Sequence of chain 1.Z:
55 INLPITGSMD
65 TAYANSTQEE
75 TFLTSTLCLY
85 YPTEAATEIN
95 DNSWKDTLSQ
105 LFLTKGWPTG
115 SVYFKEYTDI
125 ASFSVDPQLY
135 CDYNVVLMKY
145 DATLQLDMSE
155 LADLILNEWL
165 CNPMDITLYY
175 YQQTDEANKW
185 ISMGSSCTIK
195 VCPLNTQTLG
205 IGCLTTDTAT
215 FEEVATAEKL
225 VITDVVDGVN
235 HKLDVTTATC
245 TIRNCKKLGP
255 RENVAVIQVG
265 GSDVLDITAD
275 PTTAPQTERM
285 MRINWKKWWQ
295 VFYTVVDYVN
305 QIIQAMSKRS

Binding-site contacts:
Ligand atom C7 contacts residue ASN69 of chain 1.Z at 3.2 Å.
Ligand atom O5 contacts residue ASN69 of chain 1.Z at 2.3 Å (h-bond).
Ligand atom C1 contacts residue ASN69 of chain 1.Z at 1.4 Å.
Ligand atom O7 contacts residue ASN69 of chain 1.Z at 3.1 Å (h-bond).
Ligand atom C2 contacts residue ASN69 of chain 1.Z at 2.4 Å.
Ligand atom C3 contacts residue ASN69 of chain 1.Z at 3.8 Å.
Ligand atom N2 contacts residue ASN69 of chain 1.Z at 2.9 Å (h-bond).
Ligand atom C5 contacts residue ASN69 of chain 1.Z at 3.7 Å.
Ligand atom C4 contacts residue ASN69 of chain 1.Z at 4.2 Å.
Ligand atom C8 contacts residue ASN69 of chain 1.Z at 4.4 Å.

The protein below binds the small molecule below.
Small molecule (SMILES): CC(=O)N[C@@H]1[C@@H](O)[C@H](O)[C@@H](CO)O[C@H]1O